This small molecule binds to this protein.
Small molecule (SMILES): Sc1ncnc2[nH]cnc12

Binding-site contacts:
Ligand atom C8 contacts residue LEU303 of chain 1.F at 4.2 Å (hydrophobic).
Ligand atom N7 contacts residue PHE344 of chain 1.F at 3.9 Å.
Ligand atom C2 contacts residue ALA509 of chain 1.F at 3.8 Å (hydrophobic).
Ligand atom N3 contacts residue GLU232 of chain 1.F at 3.5 Å (salt-bridge).
Ligand atom C4 contacts residue PHE344 of chain 1.F at 3.3 Å (hydrophobic).
Ligand atom C8 contacts residue SER306 of chain 1.F at 4.2 Å.
Ligand atom N9 contacts residue PHE344 of chain 1.F at 3.8 Å.
Ligand atom S6 contacts residue ARG310 of chain 1.F at 3.5 Å (salt-bridge).
Ligand atom S6 contacts residue PHE439 of chain 1.F at 3.9 Å.
Ligand atom N9 contacts residue LEU303 of chain 1.F at 4.0 Å.
Ligand atom N3 contacts residue MOS1 of chain 1.Q at 3.8 Å.
Ligand atom C8 contacts residue PHE439 of chain 1.F at 3.7 Å (hydrophobic).
Ligand atom S6 contacts residue THR440 of chain 1.F at 3.3 Å (h-bond).
Ligand atom C6 contacts residue ALA509 of chain 1.F at 4.2 Å (hydrophobic).
Ligand atom C2 contacts residue PHE344 of chain 1.F at 3.4 Å (hydrophobic).
Ligand atom N7 contacts residue PHE439 of chain 1.F at 3.6 Å.
Ligand atom N3 contacts residue ALA508 of chain 1.F at 4.0 Å.
Ligand atom N9 contacts residue GLU232 of chain 1.F at 2.9 Å (salt-bridge).
Ligand atom C6 contacts residue PHE344 of chain 1.F at 3.3 Å (hydrophobic).
Ligand atom C4 contacts residue GLU232 of chain 1.F at 3.5 Å.
Ligand atom C8 contacts residue GLU232 of chain 1.F at 4.2 Å.
Ligand atom C4 contacts residue PHE439 of chain 1.F at 3.6 Å (hydrophobic).
Ligand atom S6 contacts residue PHE344 of chain 1.F at 3.8 Å.
Ligand atom C5 contacts residue PHE439 of chain 1.F at 3.5 Å (hydrophobic).
Ligand atom C6 contacts residue PHE439 of chain 1.F at 4.2 Å (hydrophobic).
Ligand atom N3 contacts residue ALA509 of chain 1.F at 4.3 Å.
Ligand atom S6 contacts residue SER438 of chain 1.F at 4.0 Å.
Ligand atom C8 contacts residue LEU444 of chain 1.F at 3.8 Å (hydrophobic).
Ligand atom N3 contacts residue PHE344 of chain 1.F at 3.3 Å.
Ligand atom C8 contacts residue PHE344 of chain 1.F at 4.1 Å (hydrophobic).
Ligand atom N1 contacts residue ARG310 of chain 1.F at 4.2 Å.
Ligand atom N7 contacts residue THR440 of chain 1.F at 4.3 Å.
Ligand atom N1 contacts residue MOS1 of chain 1.Q at 4.2 Å.
Ligand atom N1 contacts residue PHE344 of chain 1.F at 3.4 Å.
Ligand atom N3 contacts residue PHE439 of chain 1.F at 4.0 Å.
Ligand atom C2 contacts residue MOS1 of chain 1.Q at 3.2 Å.
Ligand atom N9 contacts residue PHE439 of chain 1.F at 3.7 Å.
Ligand atom N7 contacts residue SER306 of chain 1.F at 4.0 Å.
Ligand atom N1 contacts residue ALA509 of chain 1.F at 3.7 Å.
Ligand atom C5 contacts residue PHE344 of chain 1.F at 3.4 Å (hydrophobic).

Sequence of chain 1.F:
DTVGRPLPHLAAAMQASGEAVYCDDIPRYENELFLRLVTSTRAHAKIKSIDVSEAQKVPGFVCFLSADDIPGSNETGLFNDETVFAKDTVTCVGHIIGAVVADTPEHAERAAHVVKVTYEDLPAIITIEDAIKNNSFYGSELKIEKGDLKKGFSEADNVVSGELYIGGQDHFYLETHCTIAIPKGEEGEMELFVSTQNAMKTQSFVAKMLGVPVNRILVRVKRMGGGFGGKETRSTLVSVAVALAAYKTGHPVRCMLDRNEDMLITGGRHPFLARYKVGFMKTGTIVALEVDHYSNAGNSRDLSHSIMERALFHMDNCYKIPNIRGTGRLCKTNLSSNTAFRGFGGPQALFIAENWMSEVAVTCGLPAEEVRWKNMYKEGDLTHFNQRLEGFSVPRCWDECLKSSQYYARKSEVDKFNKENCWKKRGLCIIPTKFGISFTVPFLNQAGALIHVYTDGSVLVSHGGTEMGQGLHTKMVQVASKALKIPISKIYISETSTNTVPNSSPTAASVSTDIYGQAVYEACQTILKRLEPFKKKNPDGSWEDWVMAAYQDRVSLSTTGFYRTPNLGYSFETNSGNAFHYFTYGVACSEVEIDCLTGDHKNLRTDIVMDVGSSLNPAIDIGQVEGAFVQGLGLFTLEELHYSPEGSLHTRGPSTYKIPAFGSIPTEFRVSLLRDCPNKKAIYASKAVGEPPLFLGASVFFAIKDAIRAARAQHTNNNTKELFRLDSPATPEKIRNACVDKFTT